A small-molecule ligand and the protein it binds are described below.
Small molecule (SMILES): CC(=O)N[C@H]1[C@H](O[C@H]2[C@H](O)[C@@H](NC(C)=O)CO[C@@H]2CO)O[C@H](CO)[C@@H](O)[C@@H]1O

Sequence of chain 1.A:
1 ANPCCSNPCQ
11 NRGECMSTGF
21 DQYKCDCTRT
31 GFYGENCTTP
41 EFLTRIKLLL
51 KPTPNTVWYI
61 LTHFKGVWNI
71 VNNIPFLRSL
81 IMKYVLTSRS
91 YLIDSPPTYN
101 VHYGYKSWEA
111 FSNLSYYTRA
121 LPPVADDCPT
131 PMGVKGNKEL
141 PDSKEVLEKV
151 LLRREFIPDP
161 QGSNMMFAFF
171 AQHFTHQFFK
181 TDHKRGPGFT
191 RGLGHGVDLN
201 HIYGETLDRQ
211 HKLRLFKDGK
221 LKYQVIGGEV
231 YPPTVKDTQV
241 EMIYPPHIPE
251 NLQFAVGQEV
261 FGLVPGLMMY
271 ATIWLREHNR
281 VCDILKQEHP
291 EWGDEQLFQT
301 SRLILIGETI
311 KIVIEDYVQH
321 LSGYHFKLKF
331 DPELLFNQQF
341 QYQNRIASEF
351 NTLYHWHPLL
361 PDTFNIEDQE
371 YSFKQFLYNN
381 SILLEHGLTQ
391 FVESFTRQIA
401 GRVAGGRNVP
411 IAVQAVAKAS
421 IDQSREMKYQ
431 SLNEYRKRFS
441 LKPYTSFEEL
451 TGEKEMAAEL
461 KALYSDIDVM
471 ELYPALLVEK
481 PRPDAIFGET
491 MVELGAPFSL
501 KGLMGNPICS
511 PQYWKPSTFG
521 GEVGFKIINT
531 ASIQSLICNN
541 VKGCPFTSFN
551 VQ

Binding-site contacts:
Ligand atom C8 contacts residue PHE189 of chain 1.B at 4.0 Å (hydrophobic).
Ligand atom C2 contacts residue GLU109 of chain 1.B at 4.2 Å.
Ligand atom C7 contacts residue ASN113 of chain 1.B at 3.6 Å.
Ligand atom C5 contacts residue TYR116 of chain 1.B at 4.3 Å (hydrophobic).
Ligand atom O5 contacts residue LEU207 of chain 1.A at 4.2 Å.
Ligand atom C4 contacts residue ASN113 of chain 1.B at 4.2 Å.
Ligand atom C8 contacts residue ARG185 of chain 1.B at 4.0 Å.
Ligand atom C6 contacts residue TYR116 of chain 1.B at 3.6 Å (hydrophobic).
Ligand atom C2 contacts residue ARG185 of chain 1.B at 4.1 Å.
Ligand atom C6 contacts residue PHE189 of chain 1.B at 3.8 Å (hydrophobic).
Ligand atom C1 contacts residue ARG185 of chain 1.B at 4.1 Å.
Ligand atom O5 contacts residue PHE189 of chain 1.B at 4.2 Å.
Ligand atom C5 contacts residue PHE189 of chain 1.B at 3.9 Å (hydrophobic).
Ligand atom O7 contacts residue ASN113 of chain 1.B at 3.9 Å.
Ligand atom O6 contacts residue ASP208 of chain 1.A at 3.8 Å.
Ligand atom O5 contacts residue TYR116 of chain 1.B at 3.5 Å.
Ligand atom N2 contacts residue ARG185 of chain 1.B at 4.3 Å.
Ligand atom C1 contacts residue GLU109 of chain 1.B at 3.7 Å.
Ligand atom O5 contacts residue GLU109 of chain 1.B at 3.6 Å.
Ligand atom C2 contacts residue LEU207 of chain 1.A at 4.3 Å (hydrophobic).
Ligand atom C4 contacts residue LEU207 of chain 1.A at 3.9 Å (hydrophobic).
Ligand atom C4 contacts residue ARG185 of chain 1.B at 3.9 Å.
Ligand atom C5 contacts residue ARG185 of chain 1.B at 4.2 Å.
Ligand atom C1 contacts residue ASN113 of chain 1.B at 1.4 Å.
Ligand atom C5 contacts residue ASN113 of chain 1.B at 3.6 Å.
Ligand atom C3 contacts residue LEU207 of chain 1.A at 4.4 Å (hydrophobic).
Ligand atom C3 contacts residue ARG185 of chain 1.B at 3.9 Å.
Ligand atom C2 contacts residue ASN113 of chain 1.B at 2.5 Å.
Ligand atom C8 contacts residue ASN113 of chain 1.B at 4.3 Å.
Ligand atom O6 contacts residue TYR116 of chain 1.B at 3.6 Å (h-bond).
Ligand atom O7 contacts residue LEU207 of chain 1.A at 3.9 Å.
Ligand atom O3 contacts residue LEU207 of chain 1.A at 4.2 Å.
Ligand atom O4 contacts residue ARG185 of chain 1.B at 3.1 Å (salt-bridge).
Ligand atom O5 contacts residue ASN113 of chain 1.B at 2.3 Å (h-bond).
Ligand atom C1 contacts residue TYR116 of chain 1.B at 4.0 Å (hydrophobic).
Ligand atom C3 contacts residue ASN113 of chain 1.B at 3.8 Å.
Ligand atom N2 contacts residue ASN113 of chain 1.B at 3.0 Å (h-bond).
Ligand atom O6 contacts residue LEU207 of chain 1.A at 4.0 Å.
Ligand atom O7 contacts residue ARG185 of chain 1.B at 2.6 Å (salt-bridge).
Ligand atom C7 contacts residue ARG185 of chain 1.B at 3.7 Å.

Sequence of chain 1.B:
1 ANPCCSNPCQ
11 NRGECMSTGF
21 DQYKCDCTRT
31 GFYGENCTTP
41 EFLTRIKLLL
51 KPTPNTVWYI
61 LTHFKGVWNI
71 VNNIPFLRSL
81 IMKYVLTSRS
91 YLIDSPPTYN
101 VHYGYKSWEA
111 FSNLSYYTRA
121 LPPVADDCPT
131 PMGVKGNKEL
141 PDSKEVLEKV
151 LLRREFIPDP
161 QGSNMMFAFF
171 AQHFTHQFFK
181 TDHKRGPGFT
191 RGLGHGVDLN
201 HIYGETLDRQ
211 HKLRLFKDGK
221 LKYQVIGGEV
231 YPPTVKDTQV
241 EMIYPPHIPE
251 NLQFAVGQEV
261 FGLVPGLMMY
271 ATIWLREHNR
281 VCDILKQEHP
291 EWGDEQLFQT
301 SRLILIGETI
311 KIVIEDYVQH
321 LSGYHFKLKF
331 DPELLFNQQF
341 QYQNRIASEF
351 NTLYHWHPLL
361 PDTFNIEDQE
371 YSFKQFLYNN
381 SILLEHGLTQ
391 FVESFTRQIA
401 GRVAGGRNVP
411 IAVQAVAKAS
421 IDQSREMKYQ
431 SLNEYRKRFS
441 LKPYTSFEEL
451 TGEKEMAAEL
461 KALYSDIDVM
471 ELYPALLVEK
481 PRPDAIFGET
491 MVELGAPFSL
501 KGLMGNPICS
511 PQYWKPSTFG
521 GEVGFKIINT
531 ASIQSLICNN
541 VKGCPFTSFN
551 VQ